Sequence of chain 1.A:
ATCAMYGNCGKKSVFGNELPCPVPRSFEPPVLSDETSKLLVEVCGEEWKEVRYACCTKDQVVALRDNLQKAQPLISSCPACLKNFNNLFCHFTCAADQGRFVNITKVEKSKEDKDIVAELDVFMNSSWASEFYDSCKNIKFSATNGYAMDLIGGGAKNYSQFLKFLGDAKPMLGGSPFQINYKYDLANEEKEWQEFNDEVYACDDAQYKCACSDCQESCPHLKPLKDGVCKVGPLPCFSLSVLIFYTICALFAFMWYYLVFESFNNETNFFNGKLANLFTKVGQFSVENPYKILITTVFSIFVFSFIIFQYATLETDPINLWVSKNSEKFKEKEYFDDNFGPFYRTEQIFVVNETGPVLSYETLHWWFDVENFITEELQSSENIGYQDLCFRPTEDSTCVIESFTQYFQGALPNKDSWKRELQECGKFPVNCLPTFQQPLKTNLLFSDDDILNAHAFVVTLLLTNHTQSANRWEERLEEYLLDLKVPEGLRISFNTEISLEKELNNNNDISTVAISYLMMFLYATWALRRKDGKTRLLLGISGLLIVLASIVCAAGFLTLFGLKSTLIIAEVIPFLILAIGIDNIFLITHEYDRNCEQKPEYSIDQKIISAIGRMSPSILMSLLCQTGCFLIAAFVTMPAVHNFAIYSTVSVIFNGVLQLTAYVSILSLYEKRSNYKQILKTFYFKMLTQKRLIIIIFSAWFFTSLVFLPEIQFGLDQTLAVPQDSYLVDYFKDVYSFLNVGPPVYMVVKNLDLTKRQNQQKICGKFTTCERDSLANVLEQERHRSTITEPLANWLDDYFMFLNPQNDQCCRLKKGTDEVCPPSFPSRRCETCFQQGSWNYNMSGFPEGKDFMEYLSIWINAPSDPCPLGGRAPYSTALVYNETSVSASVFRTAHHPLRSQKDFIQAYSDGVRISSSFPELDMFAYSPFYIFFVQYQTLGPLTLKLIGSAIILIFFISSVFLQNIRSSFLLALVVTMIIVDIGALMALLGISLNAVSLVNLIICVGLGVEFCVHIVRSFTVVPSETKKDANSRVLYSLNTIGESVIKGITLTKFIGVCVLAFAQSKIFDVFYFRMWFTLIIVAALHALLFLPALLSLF

This protein binds this small molecule.
Small molecule (SMILES): CC(C)[C@@H](C)/C=C/[C@@H](C)[C@H]1CC[C@H]2C3=CC=C4C[C@@H](O)CC[C@]4(C)[C@H]3CC[C@]12C

Binding-site contacts:
Ligand atom C26 contacts residue LEU193 of chain 1.A at 3.1 Å (hydrophobic).
Ligand atom C22 contacts residue ALA91 of chain 1.A at 3.9 Å (hydrophobic).
Ligand atom C14 contacts residue PHE105 of chain 1.A at 4.3 Å (hydrophobic).
Ligand atom C21 contacts residue LYS90 of chain 1.A at 3.3 Å.
Ligand atom C14 contacts residue PHE109 of chain 1.A at 4.0 Å (hydrophobic).
Ligand atom C17 contacts residue PHE105 of chain 1.A at 4.3 Å (hydrophobic).
Ligand atom C2 contacts residue LEU84 of chain 1.A at 4.0 Å (hydrophobic).
Ligand atom C11 contacts residue ASN87 of chain 1.A at 3.8 Å.
Ligand atom C22 contacts residue LEU94 of chain 1.A at 4.2 Å (hydrophobic).
Ligand atom C7 contacts residue PHE109 of chain 1.A at 3.9 Å (hydrophobic).
Ligand atom C20 contacts residue ALA91 of chain 1.A at 4.3 Å (hydrophobic).
Ligand atom C15 contacts residue LEU186 of chain 1.A at 4.0 Å (hydrophobic).
Ligand atom C4 contacts residue SER196 of chain 1.A at 4.2 Å.
Ligand atom C24 contacts residue LEU171 of chain 1.A at 4.2 Å (hydrophobic).
Ligand atom C6 contacts residue PHE109 of chain 1.A at 4.4 Å (hydrophobic).
Ligand atom C23 contacts residue LEU94 of chain 1.A at 3.9 Å (hydrophobic).
Ligand atom C7 contacts residue SER196 of chain 1.A at 3.4 Å.
Ligand atom C6 contacts residue LEU186 of chain 1.A at 3.6 Å (hydrophobic).
Ligand atom C21 contacts residue ASN87 of chain 1.A at 4.1 Å.
Ligand atom C19 contacts residue ASN87 of chain 1.A at 3.5 Å.
Ligand atom C23 contacts residue LEU171 of chain 1.A at 4.3 Å (hydrophobic).
Ligand atom C4 contacts residue PRO197 of chain 1.A at 3.9 Å (hydrophobic).
Ligand atom C28 contacts residue PHE185 of chain 1.A at 4.2 Å (hydrophobic).
Ligand atom O1 contacts residue PHE198 of chain 1.A at 4.0 Å.
Ligand atom C8 contacts residue LEU186 of chain 1.A at 4.4 Å (hydrophobic).
Ligand atom C1 contacts residue ASN87 of chain 1.A at 4.3 Å.
Ligand atom C28 contacts residue LEU171 of chain 1.A at 4.3 Å (hydrophobic).
Ligand atom C7 contacts residue LEU186 of chain 1.A at 3.2 Å (hydrophobic).
Ligand atom C9 contacts residue PHE109 of chain 1.A at 3.9 Å (hydrophobic).
Ligand atom C8 contacts residue SER196 of chain 1.A at 4.4 Å.
Ligand atom C12 contacts residue ASN87 of chain 1.A at 3.6 Å.
Ligand atom C25 contacts residue LEU193 of chain 1.A at 4.4 Å (hydrophobic).
Ligand atom C16 contacts residue PHE105 of chain 1.A at 4.4 Å (hydrophobic).
Ligand atom C18 contacts residue GLY194 of chain 1.A at 3.8 Å.
Ligand atom C1 contacts residue LEU84 of chain 1.A at 3.8 Å (hydrophobic).
Ligand atom C8 contacts residue PHE109 of chain 1.A at 3.8 Å (hydrophobic).
Ligand atom C21 contacts residue ALA91 of chain 1.A at 4.0 Å (hydrophobic).
Ligand atom C6 contacts residue SER196 of chain 1.A at 3.0 Å.
Ligand atom C5 contacts residue SER196 of chain 1.A at 3.8 Å.
Ligand atom C18 contacts residue GLY195 of chain 1.A at 4.3 Å.